Sequence of chain 1.A:
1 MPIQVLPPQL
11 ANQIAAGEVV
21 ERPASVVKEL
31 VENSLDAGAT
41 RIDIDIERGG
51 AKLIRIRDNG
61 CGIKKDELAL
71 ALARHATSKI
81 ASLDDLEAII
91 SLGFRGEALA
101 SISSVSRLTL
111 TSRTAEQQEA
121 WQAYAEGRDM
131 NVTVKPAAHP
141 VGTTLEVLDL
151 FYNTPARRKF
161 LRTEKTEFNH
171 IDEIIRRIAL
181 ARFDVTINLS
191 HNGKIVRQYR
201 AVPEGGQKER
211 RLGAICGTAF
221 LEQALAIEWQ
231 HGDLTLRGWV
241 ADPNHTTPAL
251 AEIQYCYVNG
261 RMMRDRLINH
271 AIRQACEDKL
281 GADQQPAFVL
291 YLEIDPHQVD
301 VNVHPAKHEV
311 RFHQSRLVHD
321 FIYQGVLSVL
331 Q

Binding-site contacts:
Ligand atom O1A contacts residue ASN33 of chain 1.A at 2.7 Å (h-bond).
Ligand atom PG contacts residue MG1 of chain 1.F at 3.5 Å.
Ligand atom O1G contacts residue GLY93 of chain 1.A at 3.2 Å.
Ligand atom PA contacts residue MG1 of chain 1.F at 3.5 Å.
Ligand atom O2G contacts residue ARG95 of chain 1.A at 3.5 Å (salt-bridge).
Ligand atom N3B contacts residue GLY93 of chain 1.A at 3.3 Å.
Ligand atom N3B contacts residue PHE94 of chain 1.A at 3.3 Å (h-bond).
Ligand atom O3G contacts residue ALA98 of chain 1.A at 3.0 Å.
Ligand atom N1 contacts residue THR143 of chain 1.A at 3.5 Å (h-bond).
Ligand atom N6 contacts residue SER34 of chain 1.A at 3.5 Å (h-bond).
Ligand atom O2B contacts residue MG1 of chain 1.F at 2.4 Å.
Ligand atom C4 contacts residue ILE63 of chain 1.A at 3.5 Å (hydrophobic).
Ligand atom O2' contacts residue SER78 of chain 1.A at 2.6 Å (h-bond).
Ligand atom O1A contacts residue ALA98 of chain 1.A at 3.6 Å.
Ligand atom N3 contacts residue ILE63 of chain 1.A at 3.4 Å.
Ligand atom O1B contacts residue THR77 of chain 1.A at 2.7 Å (h-bond).
Ligand atom O3A contacts residue MG1 of chain 1.F at 3.4 Å.
Ligand atom O3A contacts residue ARG95 of chain 1.A at 2.9 Å (salt-bridge).
Ligand atom N7 contacts residue ASN33 of chain 1.A at 3.3 Å.
Ligand atom C2 contacts residue ALA37 of chain 1.A at 3.5 Å (hydrophobic).
Ligand atom PG contacts residue ARG95 of chain 1.A at 3.6 Å.
Ligand atom O3' contacts residue SER78 of chain 1.A at 3.0 Å (h-bond).
Ligand atom O1B contacts residue LYS79 of chain 1.A at 3.5 Å.
Ligand atom O2A contacts residue GLY96 of chain 1.A at 3.5 Å (h-bond).
Ligand atom PB contacts residue MG1 of chain 1.F at 3.3 Å.
Ligand atom N1 contacts residue ALA37 of chain 1.A at 3.5 Å.
Ligand atom O1B contacts residue ARG95 of chain 1.A at 3.3 Å (salt-bridge).
Ligand atom N3B contacts residue ARG95 of chain 1.A at 2.6 Å (salt-bridge).
Ligand atom O2A contacts residue LEU99 of chain 1.A at 3.6 Å.
Ligand atom O3' contacts residue THR77 of chain 1.A at 3.0 Å (h-bond).
Ligand atom O3G contacts residue MG1 of chain 1.F at 2.3 Å.
Ligand atom N6 contacts residue ASP58 of chain 1.A at 2.9 Å (salt-bridge).
Ligand atom N9 contacts residue ILE63 of chain 1.A at 3.6 Å.
Ligand atom PB contacts residue ARG95 of chain 1.A at 3.1 Å.
Ligand atom O1G contacts residue LEU92 of chain 1.A at 3.3 Å (h-bond).
Ligand atom O2B contacts residue LYS79 of chain 1.A at 3.0 Å (salt-bridge).
Ligand atom O1G contacts residue LYS307 of chain 1.A at 2.8 Å (salt-bridge).
Ligand atom O2' contacts residue ILE3 of chain 1.B at 3.3 Å.
Ligand atom O1A contacts residue MG1 of chain 1.F at 2.4 Å.
Ligand atom O2B contacts residue ASN33 of chain 1.A at 3.0 Å (h-bond).

This small molecule binds to this protein.
Small molecule (SMILES): Nc1ncnc2c1ncn2[C@@H]1O[C@H](CO[P](=O)(O)O[P](=O)(O)NP(=O)(O)O)[C@@H](O)[C@H]1O

Sequence of chain 1.B:
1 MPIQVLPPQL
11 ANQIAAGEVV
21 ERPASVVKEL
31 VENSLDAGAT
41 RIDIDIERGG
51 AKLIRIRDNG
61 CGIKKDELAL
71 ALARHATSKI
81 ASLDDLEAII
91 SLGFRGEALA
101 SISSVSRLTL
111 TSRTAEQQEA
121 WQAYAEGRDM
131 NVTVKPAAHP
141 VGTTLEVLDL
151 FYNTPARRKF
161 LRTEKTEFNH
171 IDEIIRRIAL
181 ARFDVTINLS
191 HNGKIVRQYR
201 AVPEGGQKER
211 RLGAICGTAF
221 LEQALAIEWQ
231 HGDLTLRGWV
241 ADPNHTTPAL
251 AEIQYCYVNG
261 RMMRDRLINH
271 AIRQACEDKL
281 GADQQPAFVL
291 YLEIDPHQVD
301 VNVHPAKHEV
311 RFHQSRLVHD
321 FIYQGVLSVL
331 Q